Binding-site contacts:
Ligand atom F1 contacts residue PHE188 of chain 1.D at 3.4 Å.
Ligand atom F1 contacts residue LEU34 of chain 1.D at 3.2 Å.
Ligand atom C35 contacts residue PHE211 of chain 1.D at 3.5 Å (hydrophobic).
Ligand atom C16 contacts residue HIS294 of chain 1.D at 3.4 Å.
Ligand atom C17 contacts residue PHE188 of chain 1.D at 3.8 Å (hydrophobic).
Ligand atom N2 contacts residue TYR108 of chain 1.C at 3.7 Å.
Ligand atom C10 contacts residue PRO208 of chain 1.D at 3.6 Å (hydrophobic).
Ligand atom C14 contacts residue GLY66 of chain 1.C at 3.8 Å.
Ligand atom C9 contacts residue PHE202 of chain 1.D at 3.5 Å (hydrophobic).
Ligand atom C8 contacts residue HIS294 of chain 1.D at 3.8 Å.
Ligand atom F3 contacts residue HIS294 of chain 1.D at 2.9 Å.
Ligand atom C10 contacts residue TYR200 of chain 1.D at 3.7 Å (hydrophobic).
Ligand atom C5 contacts residue HIS294 of chain 1.D at 4.0 Å.
Ligand atom N1 contacts residue GLY66 of chain 1.C at 4.0 Å.
Ligand atom C6 contacts residue PHE188 of chain 1.D at 3.5 Å (hydrophobic).
Ligand atom F2 contacts residue PHE202 of chain 1.D at 3.8 Å.
Ligand atom C4 contacts residue HIS294 of chain 1.D at 3.7 Å.
Ligand atom C12 contacts residue PRO208 of chain 1.D at 3.5 Å (hydrophobic).
Ligand atom N2 contacts residue MET67 of chain 1.C at 3.5 Å.
Ligand atom C7 contacts residue PRO208 of chain 1.D at 3.9 Å (hydrophobic).
Ligand atom F2 contacts residue ILE184 of chain 1.D at 3.3 Å.
Ligand atom C3 contacts residue PHE188 of chain 1.D at 3.7 Å (hydrophobic).
Ligand atom F2 contacts residue HIS294 of chain 1.D at 3.3 Å.
Ligand atom C1 contacts residue PHE188 of chain 1.D at 3.4 Å (hydrophobic).
Ligand atom C5 contacts residue PHE188 of chain 1.D at 3.6 Å (hydrophobic).
Ligand atom C4 contacts residue GLY295 of chain 1.D at 3.6 Å.
Ligand atom N2 contacts residue ASP136 of chain 1.C at 3.8 Å.
Ligand atom N2 contacts residue PHE188 of chain 1.D at 3.5 Å.
Ligand atom C9 contacts residue TYR200 of chain 1.D at 3.9 Å (hydrophobic).
Ligand atom C14 contacts residue ASP64 of chain 1.C at 3.2 Å.
Ligand atom C2 contacts residue PHE188 of chain 1.D at 3.7 Å (hydrophobic).
Ligand atom N2 contacts residue PRO31 of chain 1.D at 3.7 Å.
Ligand atom C16 contacts residue ASN185 of chain 1.D at 3.7 Å.
Ligand atom N1 contacts residue ASP64 of chain 1.C at 3.2 Å (salt-bridge).
Ligand atom F1 contacts residue VAL30 of chain 1.D at 3.8 Å.
Ligand atom C9 contacts residue PRO208 of chain 1.D at 3.9 Å (hydrophobic).
Ligand atom C11 contacts residue PRO208 of chain 1.D at 3.4 Å (hydrophobic).
Ligand atom C16 contacts residue ASP64 of chain 1.C at 3.7 Å.
Ligand atom C35 contacts residue PHE202 of chain 1.D at 3.5 Å (hydrophobic).
Ligand atom C4 contacts residue PHE188 of chain 1.D at 3.8 Å (hydrophobic).

Sequence of chain 1.C:
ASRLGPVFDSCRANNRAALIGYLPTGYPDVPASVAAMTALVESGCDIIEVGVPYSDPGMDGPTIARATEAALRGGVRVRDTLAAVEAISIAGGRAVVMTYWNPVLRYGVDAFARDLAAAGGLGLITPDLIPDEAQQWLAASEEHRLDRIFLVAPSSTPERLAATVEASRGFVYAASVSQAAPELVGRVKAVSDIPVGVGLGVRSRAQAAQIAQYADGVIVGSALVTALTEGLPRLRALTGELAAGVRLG

This small molecule binds to this protein.
Small molecule (SMILES): Cc1cc(F)c(-c2ccc([C@H]3[C@H](C#N)N[C@H]3CF)cc2)c(F)c1

Sequence of chain 1.D:
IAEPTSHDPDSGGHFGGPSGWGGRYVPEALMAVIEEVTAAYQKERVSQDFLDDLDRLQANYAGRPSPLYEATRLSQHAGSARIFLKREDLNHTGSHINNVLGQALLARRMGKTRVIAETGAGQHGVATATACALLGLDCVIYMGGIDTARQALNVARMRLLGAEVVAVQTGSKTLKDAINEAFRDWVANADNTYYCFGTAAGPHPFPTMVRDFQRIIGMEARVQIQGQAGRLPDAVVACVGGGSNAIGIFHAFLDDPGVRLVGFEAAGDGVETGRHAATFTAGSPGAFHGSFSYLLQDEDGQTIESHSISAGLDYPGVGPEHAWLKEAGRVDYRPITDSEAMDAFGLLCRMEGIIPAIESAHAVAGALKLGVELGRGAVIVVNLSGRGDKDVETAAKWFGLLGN